Binding-site contacts:
Ligand atom C6 contacts residue GLN577 of chain 1.B at 4.2 Å.
Ligand atom C5 contacts residue GLN577 of chain 1.B at 3.7 Å.
Ligand atom C1 contacts residue GLN577 of chain 1.B at 4.0 Å.
Ligand atom C1 contacts residue ASN328 of chain 1.B at 1.4 Å.
Ligand atom C8 contacts residue ASN328 of chain 1.B at 4.4 Å.
Ligand atom O5 contacts residue ASN328 of chain 1.B at 2.3 Å (h-bond).
Ligand atom C7 contacts residue ASN328 of chain 1.B at 4.0 Å.
Ligand atom C6 contacts residue THR578 of chain 1.B at 4.1 Å.
Ligand atom O5 contacts residue GLN577 of chain 1.B at 3.8 Å.
Ligand atom C8 contacts residue ILE329 of chain 1.B at 4.5 Å (hydrophobic).
Ligand atom C2 contacts residue ASN328 of chain 1.B at 2.4 Å.
Ligand atom C5 contacts residue ASN328 of chain 1.B at 3.6 Å.
Ligand atom N2 contacts residue ASN328 of chain 1.B at 2.9 Å (h-bond).
Ligand atom C4 contacts residue ASN328 of chain 1.B at 4.2 Å.
Ligand atom C3 contacts residue ASN328 of chain 1.B at 3.8 Å.

Sequence of chain 1.B:
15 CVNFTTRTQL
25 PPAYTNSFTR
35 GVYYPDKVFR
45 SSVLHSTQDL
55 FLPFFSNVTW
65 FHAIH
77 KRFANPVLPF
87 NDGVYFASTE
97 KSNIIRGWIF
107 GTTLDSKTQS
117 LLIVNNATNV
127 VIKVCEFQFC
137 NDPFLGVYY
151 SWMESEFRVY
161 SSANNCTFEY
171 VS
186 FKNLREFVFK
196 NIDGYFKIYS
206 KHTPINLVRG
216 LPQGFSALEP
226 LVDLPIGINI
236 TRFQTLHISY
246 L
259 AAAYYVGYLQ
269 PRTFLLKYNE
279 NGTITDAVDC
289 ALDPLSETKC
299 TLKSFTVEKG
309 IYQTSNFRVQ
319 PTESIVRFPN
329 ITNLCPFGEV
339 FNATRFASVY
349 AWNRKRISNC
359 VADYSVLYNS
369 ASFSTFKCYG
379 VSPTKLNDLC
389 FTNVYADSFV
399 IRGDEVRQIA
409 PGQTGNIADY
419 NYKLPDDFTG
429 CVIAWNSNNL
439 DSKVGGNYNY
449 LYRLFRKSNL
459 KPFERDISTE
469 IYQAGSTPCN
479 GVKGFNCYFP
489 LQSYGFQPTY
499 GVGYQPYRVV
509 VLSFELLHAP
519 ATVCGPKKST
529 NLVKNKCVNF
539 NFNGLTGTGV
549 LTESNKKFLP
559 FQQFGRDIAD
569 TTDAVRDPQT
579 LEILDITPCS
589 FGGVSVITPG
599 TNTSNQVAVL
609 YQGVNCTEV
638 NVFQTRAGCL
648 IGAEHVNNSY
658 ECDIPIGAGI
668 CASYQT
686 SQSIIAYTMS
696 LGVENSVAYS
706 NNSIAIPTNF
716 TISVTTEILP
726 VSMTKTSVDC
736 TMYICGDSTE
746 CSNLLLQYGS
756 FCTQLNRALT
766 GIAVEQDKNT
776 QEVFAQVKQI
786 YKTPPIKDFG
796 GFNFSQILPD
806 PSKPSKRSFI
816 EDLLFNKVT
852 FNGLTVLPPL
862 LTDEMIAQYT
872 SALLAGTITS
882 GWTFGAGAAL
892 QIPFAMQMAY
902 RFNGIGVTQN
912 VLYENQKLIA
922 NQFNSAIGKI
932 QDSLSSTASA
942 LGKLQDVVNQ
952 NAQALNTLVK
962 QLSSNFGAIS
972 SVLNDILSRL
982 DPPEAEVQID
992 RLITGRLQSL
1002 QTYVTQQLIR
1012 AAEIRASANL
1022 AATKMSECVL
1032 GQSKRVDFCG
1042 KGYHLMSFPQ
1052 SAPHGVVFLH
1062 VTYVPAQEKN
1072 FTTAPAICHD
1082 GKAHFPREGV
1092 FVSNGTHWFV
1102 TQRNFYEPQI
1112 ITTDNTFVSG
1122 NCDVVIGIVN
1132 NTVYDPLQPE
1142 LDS

The small molecule below binds the protein below.
Small molecule (SMILES): CC(=O)N[C@@H]1[C@@H](O)[C@H](O)[C@@H](CO)O[C@H]1O